Sequence of chain 1.A:
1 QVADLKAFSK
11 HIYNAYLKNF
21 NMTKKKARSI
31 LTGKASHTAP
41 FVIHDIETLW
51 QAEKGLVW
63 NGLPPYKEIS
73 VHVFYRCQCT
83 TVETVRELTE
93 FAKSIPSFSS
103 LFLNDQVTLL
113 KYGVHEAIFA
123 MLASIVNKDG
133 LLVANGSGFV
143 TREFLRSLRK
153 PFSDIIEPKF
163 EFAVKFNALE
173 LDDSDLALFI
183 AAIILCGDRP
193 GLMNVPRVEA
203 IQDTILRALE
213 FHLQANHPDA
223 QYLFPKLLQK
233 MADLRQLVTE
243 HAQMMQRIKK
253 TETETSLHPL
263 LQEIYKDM

Binding-site contacts:
Ligand atom C13 contacts residue LEU263 of chain 1.A at 3.5 Å (hydrophobic).
Ligand atom C13 contacts residue MET247 of chain 1.A at 3.1 Å (hydrophobic).
Ligand atom C1 contacts residue GLN248 of chain 1.A at 4.0 Å.
Ligand atom C10 contacts residue LEU259 of chain 1.A at 3.8 Å (hydrophobic).
Ligand atom O2 contacts residue LYS251 of chain 1.A at 3.4 Å (salt-bridge).
Ligand atom O1 contacts residue GLN264 of chain 1.A at 3.6 Å.
Ligand atom O3 contacts residue TYR267 of chain 1.A at 3.7 Å.
Ligand atom C12 contacts residue MET247 of chain 1.A at 3.4 Å (hydrophobic).
Ligand atom C13 contacts residue GLN80 of chain 1.A at 3.9 Å.
Ligand atom O4 contacts residue ASP269 of chain 1.A at 3.9 Å.
Ligand atom C3 contacts residue ASP269 of chain 1.A at 3.9 Å.
Ligand atom C9 contacts residue GLN264 of chain 1.A at 3.7 Å.
Ligand atom C11 contacts residue LEU263 of chain 1.A at 4.0 Å (hydrophobic).
Ligand atom C8 contacts residue LYS251 of chain 1.A at 3.8 Å.
Ligand atom O1 contacts residue TYR267 of chain 1.A at 3.5 Å.
Ligand atom C9 contacts residue TYR267 of chain 1.A at 3.7 Å (hydrophobic).
Ligand atom O2 contacts residue GLN264 of chain 1.A at 3.2 Å (h-bond).
Ligand atom C6 contacts residue MET270 of chain 1.A at 3.9 Å (hydrophobic).
Ligand atom O6 contacts residue ALA244 of chain 1.A at 3.6 Å.
Ligand atom C4 contacts residue ASP269 of chain 1.A at 3.8 Å.
Ligand atom C4 contacts residue MET270 of chain 1.A at 3.9 Å (hydrophobic).
Ligand atom C2 contacts residue TYR267 of chain 1.A at 3.4 Å (hydrophobic).
Ligand atom C5 contacts residue GLN248 of chain 1.A at 3.8 Å.
Ligand atom O5 contacts residue GLN248 of chain 1.A at 4.0 Å.
Ligand atom C8 contacts residue MET247 of chain 1.A at 3.6 Å (hydrophobic).
Ligand atom C7 contacts residue LYS251 of chain 1.A at 3.2 Å.
Ligand atom C5 contacts residue TYR267 of chain 1.A at 3.9 Å (hydrophobic).
Ligand atom C7 contacts residue GLN248 of chain 1.A at 4.0 Å.
Ligand atom O3 contacts residue ASP269 of chain 1.A at 2.8 Å (salt-bridge).
Ligand atom C13 contacts residue 9RF1 of chain 1.C at 3.7 Å.
Ligand atom C10 contacts residue GLN264 of chain 1.A at 3.7 Å.
Ligand atom C3 contacts residue TYR267 of chain 1.A at 3.6 Å (hydrophobic).
Ligand atom O5 contacts residue TYR267 of chain 1.A at 4.0 Å.
Ligand atom C12 contacts residue LEU259 of chain 1.A at 4.0 Å (hydrophobic).
Ligand atom O4 contacts residue TYR267 of chain 1.A at 4.0 Å.
Ligand atom C4 contacts residue TYR267 of chain 1.A at 3.1 Å (hydrophobic).
Ligand atom O4 contacts residue MET270 of chain 1.A at 3.4 Å (h-bond).
Ligand atom O3 contacts residue LYS268 of chain 1.A at 3.6 Å.
Ligand atom C7 contacts residue GLN264 of chain 1.A at 3.7 Å.
Ligand atom C11 contacts residue TYR267 of chain 1.A at 3.6 Å (hydrophobic).

This protein binds this small molecule.
Small molecule (SMILES): CCCCCCCO[C@@H]1O[C@H](CO)[C@@H](O)[C@H](O)[C@H]1O